Sequence of chain 1.B:
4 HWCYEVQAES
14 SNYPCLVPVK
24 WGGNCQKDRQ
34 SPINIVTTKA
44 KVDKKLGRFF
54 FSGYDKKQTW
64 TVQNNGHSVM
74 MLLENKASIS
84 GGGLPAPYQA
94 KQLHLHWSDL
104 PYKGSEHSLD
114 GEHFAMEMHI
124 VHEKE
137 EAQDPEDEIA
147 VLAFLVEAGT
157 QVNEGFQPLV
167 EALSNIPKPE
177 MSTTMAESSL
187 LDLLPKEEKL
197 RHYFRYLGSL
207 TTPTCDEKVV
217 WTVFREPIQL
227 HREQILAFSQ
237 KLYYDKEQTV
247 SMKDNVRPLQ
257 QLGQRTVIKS

The small molecule below binds the protein below.
Small molecule (SMILES): CCN[C@H]1C[C@H](C)S(=O)(=O)c2sc(S(N)(=O)=O)cc21

Binding-site contacts:
Ligand atom C3 contacts residue THR208 of chain 1.B at 3.5 Å.
Ligand atom S1 contacts residue HIS97 of chain 1.B at 3.9 Å.
Ligand atom N13 contacts residue HIS97 of chain 1.B at 3.2 Å (h-bond).
Ligand atom C9 contacts residue LEU206 of chain 1.B at 3.6 Å (hydrophobic).
Ligand atom S10 contacts residue ZN1 of chain 1.G at 3.1 Å.
Ligand atom N13 contacts residue ZN1 of chain 1.G at 2.0 Å.
Ligand atom O11 contacts residue HIS97 of chain 1.B at 3.4 Å.
Ligand atom C5 contacts residue SO41 of chain 1.I at 4.0 Å.
Ligand atom N13 contacts residue HIS122 of chain 1.B at 3.6 Å (h-bond).
Ligand atom O16 contacts residue LEU206 of chain 1.B at 3.5 Å.
Ligand atom C2 contacts residue HIS97 of chain 1.B at 3.8 Å.
Ligand atom O11 contacts residue VAL124 of chain 1.B at 4.0 Å.
Ligand atom C18 contacts residue THR208 of chain 1.B at 3.2 Å.
Ligand atom O17 contacts residue VAL124 of chain 1.B at 3.7 Å.
Ligand atom S10 contacts residue HIS122 of chain 1.B at 4.0 Å.
Ligand atom O16 contacts residue ILE145 of chain 1.B at 3.6 Å.
Ligand atom C5 contacts residue THR208 of chain 1.B at 3.3 Å.
Ligand atom O17 contacts residue GLN95 of chain 1.B at 3.5 Å (h-bond).
Ligand atom O11 contacts residue HIS122 of chain 1.B at 3.4 Å (h-bond).
Ligand atom O11 contacts residue VAL147 of chain 1.B at 4.0 Å.
Ligand atom N13 contacts residue THR207 of chain 1.B at 2.8 Å (h-bond).
Ligand atom S10 contacts residue THR207 of chain 1.B at 3.8 Å.
Ligand atom S1 contacts residue VAL124 of chain 1.B at 3.5 Å.
Ligand atom O12 contacts residue LEU206 of chain 1.B at 3.4 Å.
Ligand atom S1 contacts residue LEU206 of chain 1.B at 3.5 Å.
Ligand atom O12 contacts residue THR207 of chain 1.B at 2.8 Å (h-bond).
Ligand atom S10 contacts residue HIS97 of chain 1.B at 3.8 Å.
Ligand atom O12 contacts residue TRP217 of chain 1.B at 3.8 Å.
Ligand atom C19 contacts residue SO41 of chain 1.I at 3.2 Å.
Ligand atom C3 contacts residue LEU206 of chain 1.B at 4.0 Å (hydrophobic).
Ligand atom O11 contacts residue ZN1 of chain 1.G at 3.0 Å.
Ligand atom N13 contacts residue HIS99 of chain 1.B at 3.5 Å (h-bond).
Ligand atom C7 contacts residue SO41 of chain 1.I at 3.6 Å.
Ligand atom C18 contacts residue SO41 of chain 1.I at 3.4 Å.
Ligand atom C2 contacts residue LEU206 of chain 1.B at 3.8 Å (hydrophobic).
Ligand atom C19 contacts residue ASN68 of chain 1.B at 3.8 Å.
Ligand atom N14 contacts residue THR208 of chain 1.B at 3.7 Å.
Ligand atom N14 contacts residue SO41 of chain 1.I at 2.8 Å (h-bond).
Ligand atom C4 contacts residue THR208 of chain 1.B at 3.8 Å.
Ligand atom C4 contacts residue LEU206 of chain 1.B at 4.0 Å (hydrophobic).